Binding-site contacts:
Ligand atom C3 contacts residue ASN221 of chain 1.B at 3.8 Å.
Ligand atom C1 contacts residue ASN221 of chain 1.B at 1.4 Å.
Ligand atom O5 contacts residue ASN221 of chain 1.B at 2.4 Å (h-bond).
Ligand atom N2 contacts residue ASN221 of chain 1.B at 2.9 Å (h-bond).
Ligand atom C7 contacts residue ASN221 of chain 1.B at 3.8 Å.
Ligand atom C8 contacts residue ASN221 of chain 1.B at 4.5 Å.
Ligand atom C8 contacts residue ASP348 of chain 1.B at 4.0 Å.
Ligand atom O5 contacts residue THR224 of chain 1.B at 4.4 Å.
Ligand atom C4 contacts residue ASN221 of chain 1.B at 4.2 Å.
Ligand atom C8 contacts residue SER347 of chain 1.B at 4.2 Å.
Ligand atom C8 contacts residue PRO211 of chain 1.B at 4.0 Å (hydrophobic).
Ligand atom C8 contacts residue SER210 of chain 1.B at 3.9 Å.
Ligand atom C5 contacts residue ASN221 of chain 1.B at 3.7 Å.
Ligand atom O7 contacts residue ASN221 of chain 1.B at 4.3 Å.
Ligand atom C2 contacts residue ASN221 of chain 1.B at 2.5 Å.

A protein and the small-molecule ligand that binds it are described below.
Small molecule (SMILES): CC(=O)N[C@@H]1[C@@H](O)[C@H](O)[C@@H](CO)O[C@H]1O

Sequence of chain 1.B:
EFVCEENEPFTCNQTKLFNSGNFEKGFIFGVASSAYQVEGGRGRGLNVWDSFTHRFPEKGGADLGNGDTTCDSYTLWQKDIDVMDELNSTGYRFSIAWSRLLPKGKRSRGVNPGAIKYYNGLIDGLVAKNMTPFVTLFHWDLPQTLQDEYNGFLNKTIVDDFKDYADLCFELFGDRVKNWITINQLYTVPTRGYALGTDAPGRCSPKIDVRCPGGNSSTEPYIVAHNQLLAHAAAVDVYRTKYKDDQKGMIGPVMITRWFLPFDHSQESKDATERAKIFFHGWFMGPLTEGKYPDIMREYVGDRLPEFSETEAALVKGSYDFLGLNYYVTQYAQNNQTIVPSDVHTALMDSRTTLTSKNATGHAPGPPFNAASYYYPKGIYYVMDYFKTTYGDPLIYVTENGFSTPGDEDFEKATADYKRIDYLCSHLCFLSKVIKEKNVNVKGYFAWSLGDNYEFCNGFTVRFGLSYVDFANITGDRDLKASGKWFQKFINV